Binding-site contacts:
Ligand atom C7 contacts residue ASN394 of chain 1.A at 4.2 Å.
Ligand atom C1 contacts residue ASN34 of chain 1.A at 1.5 Å.
Ligand atom C4 contacts residue ASN34 of chain 1.A at 4.3 Å.
Ligand atom O6 contacts residue LYS249 of chain 1.A at 4.2 Å.
Ligand atom O7 contacts residue ASN34 of chain 1.A at 4.2 Å.
Ligand atom O5 contacts residue ASN34 of chain 1.A at 2.4 Å (h-bond).
Ligand atom N2 contacts residue ASN394 of chain 1.A at 3.7 Å.
Ligand atom C2 contacts residue ASN34 of chain 1.A at 2.5 Å.
Ligand atom O7 contacts residue ASN394 of chain 1.A at 4.2 Å.
Ligand atom C2 contacts residue ASN394 of chain 1.A at 4.3 Å.
Ligand atom N2 contacts residue ASN34 of chain 1.A at 2.9 Å (h-bond).
Ligand atom C3 contacts residue ASN34 of chain 1.A at 3.8 Å.
Ligand atom C7 contacts residue ASN34 of chain 1.A at 3.4 Å.
Ligand atom O6 contacts residue SER36 of chain 1.A at 4.3 Å.
Ligand atom C1 contacts residue ASN394 of chain 1.A at 4.5 Å.
Ligand atom C5 contacts residue ASN34 of chain 1.A at 3.7 Å.
Ligand atom C8 contacts residue ASN34 of chain 1.A at 3.5 Å.

A protein and the small-molecule ligand that binds it are described below.
Small molecule (SMILES): CC(=O)N[C@H]1[C@H](O[C@H]2[C@H](O)[C@@H](NC(C)=O)CO[C@@H]2CO)O[C@H](CO)[C@@H](O)[C@@H]1O

Sequence of chain 1.A:
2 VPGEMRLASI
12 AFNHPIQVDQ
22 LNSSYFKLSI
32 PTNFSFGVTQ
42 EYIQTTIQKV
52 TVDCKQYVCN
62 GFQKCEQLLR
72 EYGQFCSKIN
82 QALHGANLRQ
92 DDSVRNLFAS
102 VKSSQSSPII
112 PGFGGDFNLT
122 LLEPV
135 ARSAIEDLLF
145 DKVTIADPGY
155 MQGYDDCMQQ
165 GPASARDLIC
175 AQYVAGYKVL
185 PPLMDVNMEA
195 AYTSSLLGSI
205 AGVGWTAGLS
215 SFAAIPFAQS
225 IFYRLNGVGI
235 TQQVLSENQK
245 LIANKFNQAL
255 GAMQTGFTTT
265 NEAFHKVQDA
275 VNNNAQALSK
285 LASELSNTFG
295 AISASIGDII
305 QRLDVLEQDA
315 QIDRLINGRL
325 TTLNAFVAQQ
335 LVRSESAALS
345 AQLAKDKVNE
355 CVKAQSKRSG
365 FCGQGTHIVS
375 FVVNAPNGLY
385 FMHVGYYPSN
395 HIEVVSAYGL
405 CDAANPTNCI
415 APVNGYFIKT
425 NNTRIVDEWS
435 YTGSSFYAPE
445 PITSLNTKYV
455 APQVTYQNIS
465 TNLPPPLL